Sequence of chain 53.E:
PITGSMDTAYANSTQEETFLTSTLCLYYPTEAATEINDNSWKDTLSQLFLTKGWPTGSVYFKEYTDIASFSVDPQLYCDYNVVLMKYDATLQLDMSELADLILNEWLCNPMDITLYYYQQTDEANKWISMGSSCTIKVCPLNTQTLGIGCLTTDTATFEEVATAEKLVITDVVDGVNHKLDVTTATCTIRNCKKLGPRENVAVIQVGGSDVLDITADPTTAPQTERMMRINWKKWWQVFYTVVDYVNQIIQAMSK

The protein below binds the small molecule below.
Small molecule (SMILES): CC(=O)N[C@H]1[C@H](O[C@H]2[C@H](O)[C@@H](NC(C)=O)CO[C@@H]2CO)O[C@H](CO)[C@@H](O)[C@@H]1O

Binding-site contacts:
Ligand atom C2 contacts residue ASN12 of chain 53.E at 3.3 Å.
Ligand atom C5 contacts residue ASN12 of chain 53.E at 4.1 Å.
Ligand atom N2 contacts residue ASN12 of chain 53.E at 3.8 Å.
Ligand atom O5 contacts residue ASN12 of chain 53.E at 2.7 Å (h-bond).
Ligand atom O7 contacts residue ASN12 of chain 53.E at 3.6 Å.
Ligand atom C1 contacts residue ASN12 of chain 53.E at 2.2 Å.
Ligand atom C7 contacts residue ASN12 of chain 53.E at 3.9 Å.